The protein below binds the small molecule below.
Small molecule (SMILES): CC(C)(ON=C(C(=O)NCB(O)O)c1csc(N)n1)C(=O)O

Binding-site contacts:
Ligand atom OB1 contacts residue GLY314 of chain 1.B at 3.8 Å.
Ligand atom N10 contacts residue SER61 of chain 1.B at 3.7 Å.
Ligand atom O2B contacts residue ASN340 of chain 1.B at 3.3 Å (h-bond).
Ligand atom S16 contacts residue VAL208 of chain 1.B at 3.8 Å.
Ligand atom O2B contacts residue ASN286 of chain 1.B at 4.0 Å.
Ligand atom C17 contacts residue GLY317 of chain 1.B at 3.5 Å.
Ligand atom C14 contacts residue ALA315 of chain 1.B at 4.0 Å (hydrophobic).
Ligand atom C11 contacts residue GLN117 of chain 1.B at 3.9 Å.
Ligand atom OB2 contacts residue TYR147 of chain 1.B at 2.5 Å (h-bond).
Ligand atom C17 contacts residue THR316 of chain 1.B at 4.0 Å.
Ligand atom OB1 contacts residue SER61 of chain 1.B at 2.5 Å (h-bond).
Ligand atom C11 contacts residue ALA315 of chain 1.B at 4.0 Å (hydrophobic).
Ligand atom C15 contacts residue TYR218 of chain 1.B at 4.0 Å (hydrophobic).
Ligand atom C11 contacts residue ASN149 of chain 1.B at 3.9 Å.
Ligand atom B contacts residue SER61 of chain 1.B at 1.6 Å.
Ligand atom O2A contacts residue ALA315 of chain 1.B at 3.8 Å.
Ligand atom C7 contacts residue ASN149 of chain 1.B at 3.6 Å.
Ligand atom C7 contacts residue LYS64 of chain 1.B at 3.7 Å.
Ligand atom N18 contacts residue GLY317 of chain 1.B at 3.3 Å (h-bond).
Ligand atom O12 contacts residue GLN117 of chain 1.B at 3.1 Å (h-bond).
Ligand atom C19 contacts residue ASN286 of chain 1.B at 3.8 Å.
Ligand atom C14 contacts residue THR316 of chain 1.B at 4.1 Å.
Ligand atom C13 contacts residue ALA315 of chain 1.B at 3.8 Å (hydrophobic).
Ligand atom O12 contacts residue TYR218 of chain 1.B at 4.0 Å.
Ligand atom C7 contacts residue SER61 of chain 1.B at 2.6 Å.
Ligand atom B contacts residue LYS64 of chain 1.B at 3.7 Å.
Ligand atom C13 contacts residue GLN117 of chain 1.B at 4.0 Å.
Ligand atom B contacts residue TYR147 of chain 1.B at 3.1 Å.
Ligand atom O12 contacts residue ASN149 of chain 1.B at 2.7 Å (h-bond).
Ligand atom N19 contacts residue THR316 of chain 1.B at 4.0 Å.
Ligand atom OB1 contacts residue ALA315 of chain 1.B at 2.9 Å (h-bond).
Ligand atom OB1 contacts residue GLY60 of chain 1.B at 3.9 Å.
Ligand atom N10 contacts residue ALA315 of chain 1.B at 3.5 Å (h-bond).
Ligand atom C15 contacts residue ALA315 of chain 1.B at 4.1 Å (hydrophobic).
Ligand atom N19 contacts residue GLY317 of chain 1.B at 3.9 Å.
Ligand atom OB2 contacts residue SER61 of chain 1.B at 2.5 Å (h-bond).
Ligand atom C19 contacts residue LEU290 of chain 1.B at 4.0 Å (hydrophobic).
Ligand atom C7 contacts residue TYR147 of chain 1.B at 3.9 Å (hydrophobic).
Ligand atom S16 contacts residue TYR218 of chain 1.B at 3.9 Å.
Ligand atom C21 contacts residue ASN286 of chain 1.B at 4.0 Å.

Sequence of chain 1.B:
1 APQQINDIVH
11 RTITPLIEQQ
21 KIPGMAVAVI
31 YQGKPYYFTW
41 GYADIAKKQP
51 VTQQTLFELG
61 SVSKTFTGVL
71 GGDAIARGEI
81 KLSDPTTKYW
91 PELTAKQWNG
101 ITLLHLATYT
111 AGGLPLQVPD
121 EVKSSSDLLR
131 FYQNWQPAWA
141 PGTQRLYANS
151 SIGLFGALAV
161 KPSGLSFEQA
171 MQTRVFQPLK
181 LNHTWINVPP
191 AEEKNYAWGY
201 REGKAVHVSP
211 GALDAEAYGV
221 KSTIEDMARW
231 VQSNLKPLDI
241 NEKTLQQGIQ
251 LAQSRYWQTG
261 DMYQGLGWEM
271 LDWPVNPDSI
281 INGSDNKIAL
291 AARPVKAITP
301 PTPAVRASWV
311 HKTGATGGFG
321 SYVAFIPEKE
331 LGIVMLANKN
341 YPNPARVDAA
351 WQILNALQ